Sequence of chain 10.A:
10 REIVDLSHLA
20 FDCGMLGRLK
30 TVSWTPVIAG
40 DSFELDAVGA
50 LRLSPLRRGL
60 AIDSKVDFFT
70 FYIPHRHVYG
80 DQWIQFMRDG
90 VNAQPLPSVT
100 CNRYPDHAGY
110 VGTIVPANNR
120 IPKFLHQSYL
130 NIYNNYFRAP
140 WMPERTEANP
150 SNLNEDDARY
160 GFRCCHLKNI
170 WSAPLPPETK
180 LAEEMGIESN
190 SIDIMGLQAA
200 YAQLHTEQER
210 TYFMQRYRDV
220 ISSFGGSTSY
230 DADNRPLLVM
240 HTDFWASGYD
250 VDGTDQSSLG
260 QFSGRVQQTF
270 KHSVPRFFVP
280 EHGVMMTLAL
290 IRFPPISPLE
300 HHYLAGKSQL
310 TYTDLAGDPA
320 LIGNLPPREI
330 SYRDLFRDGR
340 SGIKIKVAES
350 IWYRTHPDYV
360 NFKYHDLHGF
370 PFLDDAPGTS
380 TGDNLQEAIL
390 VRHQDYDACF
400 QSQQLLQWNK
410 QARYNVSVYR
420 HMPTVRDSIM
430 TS

This small molecule binds to this protein.
Small molecule (SMILES): Nc1ccn([C@H]2C[C@H](O)[C@@H](COP(=O)(O)O)O2)c(=O)n1

Binding-site contacts:
Ligand atom C1' contacts residue PHE277 of chain 10.A at 3.9 Å (hydrophobic).
Ligand atom OP1 contacts residue ARG10 of chain 10.A at 3.8 Å.
Ligand atom C1' contacts residue DC1 of chain 24.F at 1.3 Å.
Ligand atom O3' contacts residue PHE277 of chain 10.A at 4.1 Å.
Ligand atom C4' contacts residue DC1 of chain 24.F at 1.2 Å.
Ligand atom O5' contacts residue DC1 of chain 24.F at 1.2 Å (h-bond).
Ligand atom O3' contacts residue DC1 of chain 24.F at 1.1 Å (h-bond).
Ligand atom OP1 contacts residue DC1 of chain 24.F at 0.4 Å (h-bond).
Ligand atom C5' contacts residue DC1 of chain 24.F at 1.4 Å.
Ligand atom C2' contacts residue DC1 of chain 24.F at 1.2 Å.
Ligand atom P contacts residue DC1 of chain 24.F at 1.1 Å.
Ligand atom C3' contacts residue DC1 of chain 24.F at 0.8 Å.
Ligand atom OP1 contacts residue PHE277 of chain 10.A at 4.1 Å.
Ligand atom O4' contacts residue DC1 of chain 24.F at 0.3 Å (h-bond).
Ligand atom C2' contacts residue PHE277 of chain 10.A at 2.8 Å (hydrophobic).
Ligand atom C3' contacts residue PHE277 of chain 10.A at 3.6 Å (hydrophobic).
Ligand atom OP2 contacts residue DC1 of chain 24.F at 1.0 Å.